Binding-site contacts:
Ligand atom C contacts residue ARG89 of chain 1.B at 3.3 Å.
Ligand atom CA contacts residue TYR226 of chain 1.C at 4.3 Å (hydrophobic).
Ligand atom C contacts residue PHE183 of chain 1.C at 4.4 Å (hydrophobic).
Ligand atom N contacts residue PHE183 of chain 1.C at 3.4 Å.
Ligand atom C contacts residue SER153 of chain 1.B at 3.4 Å.
Ligand atom O contacts residue ARG89 of chain 1.B at 2.6 Å (salt-bridge).
Ligand atom C contacts residue LEU141 of chain 1.B at 4.4 Å (hydrophobic).
Ligand atom OXT contacts residue ARG89 of chain 1.B at 4.1 Å.
Ligand atom OXT contacts residue PHE183 of chain 1.C at 3.3 Å.
Ligand atom OXT contacts residue LEU141 of chain 1.B at 4.1 Å.
Ligand atom CA contacts residue PHE183 of chain 1.C at 4.4 Å (hydrophobic).
Ligand atom CA contacts residue ARG89 of chain 1.B at 3.9 Å.
Ligand atom CA contacts residue PHE231 of chain 1.C at 3.6 Å (hydrophobic).
Ligand atom N contacts residue PHE231 of chain 1.C at 3.9 Å.
Ligand atom O contacts residue LEU141 of chain 1.B at 4.4 Å.
Ligand atom N contacts residue SER182 of chain 1.C at 3.9 Å.
Ligand atom O contacts residue SER153 of chain 1.B at 3.4 Å (h-bond).
Ligand atom O contacts residue THR228 of chain 1.C at 3.8 Å.
Ligand atom OXT contacts residue SER153 of chain 1.B at 2.6 Å (h-bond).

Sequence of chain 1.C:
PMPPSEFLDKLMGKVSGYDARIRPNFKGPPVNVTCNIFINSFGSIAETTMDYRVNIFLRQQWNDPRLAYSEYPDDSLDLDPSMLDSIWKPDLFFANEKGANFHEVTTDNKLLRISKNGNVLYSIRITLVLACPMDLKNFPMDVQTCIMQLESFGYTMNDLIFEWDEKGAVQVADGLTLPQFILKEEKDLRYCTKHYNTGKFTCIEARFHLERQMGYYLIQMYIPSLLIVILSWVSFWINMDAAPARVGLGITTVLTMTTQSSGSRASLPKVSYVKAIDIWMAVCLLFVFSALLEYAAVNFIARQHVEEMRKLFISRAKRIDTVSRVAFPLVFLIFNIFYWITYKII

Sequence of chain 1.B:
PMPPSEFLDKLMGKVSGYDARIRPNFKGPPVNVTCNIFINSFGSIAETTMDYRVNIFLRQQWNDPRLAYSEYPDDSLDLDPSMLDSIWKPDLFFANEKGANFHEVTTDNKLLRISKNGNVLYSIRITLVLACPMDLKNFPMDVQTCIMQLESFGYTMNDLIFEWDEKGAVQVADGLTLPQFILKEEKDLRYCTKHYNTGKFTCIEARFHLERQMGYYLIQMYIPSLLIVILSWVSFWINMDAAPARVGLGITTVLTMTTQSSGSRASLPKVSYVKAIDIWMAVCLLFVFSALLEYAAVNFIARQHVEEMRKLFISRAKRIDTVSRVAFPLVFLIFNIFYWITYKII

A small-molecule ligand and the protein it binds are described below.
Small molecule (SMILES): NCC(=O)O